Sequence of chain 1.B:
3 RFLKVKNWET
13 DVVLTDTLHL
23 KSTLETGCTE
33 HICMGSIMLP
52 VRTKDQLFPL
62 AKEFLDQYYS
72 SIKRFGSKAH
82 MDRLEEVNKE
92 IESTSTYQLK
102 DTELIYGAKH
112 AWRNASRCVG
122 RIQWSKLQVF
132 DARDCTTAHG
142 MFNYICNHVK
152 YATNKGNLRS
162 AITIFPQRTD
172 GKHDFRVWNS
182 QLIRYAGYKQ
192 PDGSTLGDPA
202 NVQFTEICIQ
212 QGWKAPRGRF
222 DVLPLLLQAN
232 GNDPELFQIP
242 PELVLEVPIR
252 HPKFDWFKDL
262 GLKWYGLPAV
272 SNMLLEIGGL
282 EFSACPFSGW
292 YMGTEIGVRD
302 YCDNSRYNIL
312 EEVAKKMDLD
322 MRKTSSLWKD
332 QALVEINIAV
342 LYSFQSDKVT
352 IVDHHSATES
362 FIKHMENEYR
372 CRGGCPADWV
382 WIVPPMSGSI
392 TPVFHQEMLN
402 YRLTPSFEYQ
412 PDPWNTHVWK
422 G

This protein binds this small molecule.
Small molecule (SMILES): Cc1cc(N)nc2cc(-c3ccc(OCc4cscn4)c(CN)c3)ccc12

Binding-site contacts:
Ligand atom C4A contacts residue HEM1 of chain 1.C at 3.1 Å.
Ligand atom C15 contacts residue HEM1 of chain 1.C at 3.2 Å.
Ligand atom C03 contacts residue HEM1 of chain 1.C at 3.3 Å.
Ligand atom C08 contacts residue HEM1 of chain 1.C at 3.6 Å.
Ligand atom C09 contacts residue GLU296 of chain 1.A at 3.6 Å.
Ligand atom C08 contacts residue VAL271 of chain 1.A at 3.8 Å (hydrophobic).
Ligand atom C02 contacts residue GLU296 of chain 1.A at 3.4 Å.
Ligand atom C16 contacts residue HEM1 of chain 1.C at 2.9 Å.
Ligand atom N02 contacts residue TRP291 of chain 1.A at 2.8 Å (h-bond).
Ligand atom N02 contacts residue PRO269 of chain 1.A at 3.6 Å.
Ligand atom N02 contacts residue HEM1 of chain 1.C at 3.6 Å.
Ligand atom C20 contacts residue TRP382 of chain 1.A at 3.7 Å (hydrophobic).
Ligand atom S21 contacts residue TRP10 of chain 1.B at 3.8 Å.
Ligand atom C13 contacts residue TYR410 of chain 1.A at 3.7 Å (hydrophobic).
Ligand atom C02 contacts residue TRP291 of chain 1.A at 3.9 Å (hydrophobic).
Ligand atom C4A contacts residue GLY290 of chain 1.A at 3.9 Å.
Ligand atom C06 contacts residue VAL271 of chain 1.A at 3.5 Å (hydrophobic).
Ligand atom N23 contacts residue TYR410 of chain 1.A at 3.8 Å.
Ligand atom C17 contacts residue HEM1 of chain 1.C at 3.4 Å.
Ligand atom C07 contacts residue VAL271 of chain 1.A at 3.2 Å (hydrophobic).
Ligand atom N02 contacts residue TYR292 of chain 1.A at 3.6 Å.
Ligand atom C07 contacts residue HEM1 of chain 1.C at 3.6 Å.
Ligand atom C4A contacts residue PHE288 of chain 1.A at 4.0 Å (hydrophobic).
Ligand atom C10 contacts residue GLU296 of chain 1.A at 3.6 Å.
Ligand atom C09 contacts residue HEM1 of chain 1.C at 3.6 Å.
Ligand atom C02 contacts residue PRO269 of chain 1.A at 3.9 Å (hydrophobic).
Ligand atom C05 contacts residue HEM1 of chain 1.C at 3.8 Å.
Ligand atom C03 contacts residue PRO269 of chain 1.A at 3.9 Å (hydrophobic).
Ligand atom N02 contacts residue GLU296 of chain 1.A at 2.6 Å (salt-bridge).
Ligand atom N01 contacts residue HEM1 of chain 1.C at 3.7 Å.
Ligand atom C04 contacts residue HEM1 of chain 1.C at 3.6 Å.
Ligand atom O19 contacts residue TYR410 of chain 1.A at 3.8 Å.
Ligand atom C12 contacts residue HEM1 of chain 1.C at 3.4 Å.
Ligand atom C13 contacts residue HEM1 of chain 1.C at 3.1 Å.
Ligand atom C10 contacts residue HEM1 of chain 1.C at 3.6 Å.
Ligand atom C11 contacts residue HEM1 of chain 1.C at 3.6 Å.
Ligand atom C06 contacts residue PHE288 of chain 1.A at 3.8 Å (hydrophobic).
Ligand atom C02 contacts residue HEM1 of chain 1.C at 3.5 Å.
Ligand atom C06 contacts residue HEM1 of chain 1.C at 3.5 Å.
Ligand atom N01 contacts residue GLU296 of chain 1.A at 2.7 Å (salt-bridge).

Sequence of chain 1.A:
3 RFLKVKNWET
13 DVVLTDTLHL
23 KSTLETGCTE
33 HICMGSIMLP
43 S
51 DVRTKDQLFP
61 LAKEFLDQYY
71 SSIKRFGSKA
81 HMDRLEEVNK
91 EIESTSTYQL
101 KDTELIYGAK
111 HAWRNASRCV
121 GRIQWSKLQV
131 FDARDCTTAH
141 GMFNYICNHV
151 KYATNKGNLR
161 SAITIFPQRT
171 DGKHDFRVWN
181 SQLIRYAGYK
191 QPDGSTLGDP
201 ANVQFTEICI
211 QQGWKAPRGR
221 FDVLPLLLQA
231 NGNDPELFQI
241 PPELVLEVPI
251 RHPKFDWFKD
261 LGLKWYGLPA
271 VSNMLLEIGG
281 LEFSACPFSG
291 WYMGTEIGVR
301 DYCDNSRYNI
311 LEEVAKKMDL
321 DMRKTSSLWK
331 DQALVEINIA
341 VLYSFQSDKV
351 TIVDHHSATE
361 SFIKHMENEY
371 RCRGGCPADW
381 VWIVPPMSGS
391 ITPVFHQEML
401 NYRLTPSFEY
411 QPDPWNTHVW